Sequence of chain 1.A:
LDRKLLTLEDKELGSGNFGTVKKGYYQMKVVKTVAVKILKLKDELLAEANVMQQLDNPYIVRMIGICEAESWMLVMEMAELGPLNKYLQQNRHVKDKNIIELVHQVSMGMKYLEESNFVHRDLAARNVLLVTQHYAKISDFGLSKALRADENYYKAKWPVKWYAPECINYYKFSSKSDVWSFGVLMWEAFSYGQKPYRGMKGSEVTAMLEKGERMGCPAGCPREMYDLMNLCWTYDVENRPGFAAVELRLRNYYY

Binding-site contacts:
Ligand atom C14 contacts residue ASP168 of chain 1.A at 3.6 Å.
Ligand atom C28 contacts residue GLY110 of chain 1.A at 3.6 Å.
Ligand atom O5 contacts residue PHE38 of chain 1.A at 3.2 Å.
Ligand atom C26 contacts residue GLY110 of chain 1.A at 3.7 Å.
Ligand atom N29 contacts residue LEU157 of chain 1.A at 3.4 Å.
Ligand atom C16 contacts residue MET104 of chain 1.A at 3.6 Å (hydrophobic).
Ligand atom C19 contacts residue ALA56 of chain 1.A at 3.6 Å (hydrophobic).
Ligand atom C15 contacts residue LEU157 of chain 1.A at 3.3 Å (hydrophobic).
Ligand atom C21 contacts residue LEU157 of chain 1.A at 3.8 Å (hydrophobic).
Ligand atom N20 contacts residue ALA107 of chain 1.A at 3.2 Å (h-bond).
Ligand atom C24 contacts residue LEU33 of chain 1.A at 3.7 Å (hydrophobic).
Ligand atom C1 contacts residue PHE38 of chain 1.A at 3.5 Å (hydrophobic).
Ligand atom C2 contacts residue PHE38 of chain 1.A at 3.5 Å (hydrophobic).
Ligand atom N18 contacts residue ALA56 of chain 1.A at 3.6 Å.
Ligand atom C4 contacts residue ASP168 of chain 1.A at 3.6 Å.
Ligand atom C13 contacts residue MET104 of chain 1.A at 3.8 Å (hydrophobic).
Ligand atom O8 contacts residue LYS58 of chain 1.A at 2.5 Å (salt-bridge).
Ligand atom C13 contacts residue ASP168 of chain 1.A at 3.7 Å.
Ligand atom N29 contacts residue ALA56 of chain 1.A at 3.7 Å.
Ligand atom C11 contacts residue MET104 of chain 1.A at 3.5 Å (hydrophobic).
Ligand atom C15 contacts residue MET104 of chain 1.A at 3.7 Å (hydrophobic).
Ligand atom N18 contacts residue LEU157 of chain 1.A at 3.5 Å.
Ligand atom N20 contacts residue LEU157 of chain 1.A at 3.7 Å.
Ligand atom C28 contacts residue ALA107 of chain 1.A at 3.4 Å (hydrophobic).
Ligand atom C7 contacts residue VAL41 of chain 1.A at 3.5 Å (hydrophobic).
Ligand atom C19 contacts residue LEU157 of chain 1.A at 3.5 Å (hydrophobic).
Ligand atom N6 contacts residue VAL41 of chain 1.A at 3.8 Å.
Ligand atom C1 contacts residue SER35 of chain 1.A at 3.7 Å.
Ligand atom N20 contacts residue MET106 of chain 1.A at 3.5 Å.
Ligand atom C25 contacts residue LEU33 of chain 1.A at 3.6 Å (hydrophobic).
Ligand atom N12 contacts residue MET104 of chain 1.A at 3.2 Å.
Ligand atom C7 contacts residue LYS58 of chain 1.A at 3.6 Å.
Ligand atom O8 contacts residue VAL41 of chain 1.A at 3.6 Å.
Ligand atom C21 contacts residue MET106 of chain 1.A at 3.6 Å (hydrophobic).
Ligand atom C17 contacts residue GLU105 of chain 1.A at 3.4 Å.
Ligand atom C23 contacts residue LEU33 of chain 1.A at 3.7 Å (hydrophobic).
Ligand atom C16 contacts residue LEU157 of chain 1.A at 3.3 Å (hydrophobic).
Ligand atom C28 contacts residue MET106 of chain 1.A at 3.5 Å (hydrophobic).
Ligand atom N18 contacts residue ALA107 of chain 1.A at 3.1 Å (h-bond).
Ligand atom C17 contacts residue LEU157 of chain 1.A at 3.4 Å (hydrophobic).

A small-molecule ligand and the protein it binds are described below.
Small molecule (SMILES): Cc1cc(C)cc(Nc2nccc(-c3nc(C)c(C(=O)N[C@@H](C)CO)s3)n2)c1